A protein and the small-molecule ligand that binds it are described below.
Small molecule (SMILES): C[C@@H](O)[C@@H](C)O

Sequence of chain 1.A:
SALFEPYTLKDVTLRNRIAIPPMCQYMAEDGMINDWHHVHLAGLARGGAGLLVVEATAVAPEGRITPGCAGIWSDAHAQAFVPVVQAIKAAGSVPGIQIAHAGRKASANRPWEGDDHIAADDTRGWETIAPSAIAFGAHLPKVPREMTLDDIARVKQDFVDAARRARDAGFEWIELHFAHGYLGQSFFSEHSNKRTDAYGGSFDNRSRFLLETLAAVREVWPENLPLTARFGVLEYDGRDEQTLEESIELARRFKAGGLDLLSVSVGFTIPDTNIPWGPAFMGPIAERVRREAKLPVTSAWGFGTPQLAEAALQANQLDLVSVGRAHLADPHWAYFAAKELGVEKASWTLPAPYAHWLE

Binding-site contacts:
Ligand atom C1 contacts residue VAL95 of chain 1.A at 3.4 Å (hydrophobic).
Ligand atom O5 contacts residue VAL95 of chain 1.A at 3.9 Å.
Ligand atom C3 contacts residue GLU173 of chain 1.A at 3.5 Å.
Ligand atom O6 contacts residue LYS90 of chain 1.A at 3.8 Å.
Ligand atom C1 contacts residue GLY93 of chain 1.A at 3.7 Å.
Ligand atom O6 contacts residue GLU173 of chain 1.A at 2.9 Å (salt-bridge).
Ligand atom C4 contacts residue GLY93 of chain 1.A at 4.0 Å.
Ligand atom C4 contacts residue LYS90 of chain 1.A at 3.4 Å.
Ligand atom C2 contacts residue VAL95 of chain 1.A at 3.9 Å (hydrophobic).
Ligand atom C4 contacts residue SER94 of chain 1.A at 3.8 Å.
Ligand atom C2 contacts residue SER94 of chain 1.A at 4.4 Å.
Ligand atom C1 contacts residue SER94 of chain 1.A at 4.2 Å.
Ligand atom C1 contacts residue THR14 of chain 1.A at 3.6 Å.
Ligand atom C3 contacts residue LYS90 of chain 1.A at 4.3 Å.
Ligand atom O5 contacts residue THR14 of chain 1.A at 4.5 Å.
Ligand atom C3 contacts residue SER94 of chain 1.A at 4.0 Å.
Ligand atom C2 contacts residue GLU173 of chain 1.A at 3.4 Å.
Ligand atom O5 contacts residue GLU173 of chain 1.A at 2.7 Å (salt-bridge).